This protein binds this small molecule.
Small molecule (SMILES): CC(=O)N[C@@H]1[C@@H](O)[C@H](O)[C@@H](CO)O[C@H]1O

Binding-site contacts:
Ligand atom O5 contacts residue ASN184 of chain 1.B at 2.4 Å (h-bond).
Ligand atom C5 contacts residue ASN184 of chain 1.B at 3.8 Å.
Ligand atom C1 contacts residue ASN184 of chain 1.B at 1.5 Å.
Ligand atom C4 contacts residue ASN184 of chain 1.B at 4.3 Å.
Ligand atom C7 contacts residue ASN184 of chain 1.B at 3.9 Å.
Ligand atom C3 contacts residue ASN184 of chain 1.B at 3.8 Å.
Ligand atom C8 contacts residue GLU151 of chain 1.B at 4.1 Å.
Ligand atom N2 contacts residue ASN184 of chain 1.B at 2.9 Å (h-bond).
Ligand atom C2 contacts residue ASN184 of chain 1.B at 2.5 Å.
Ligand atom C8 contacts residue SER131 of chain 1.B at 4.0 Å.

Sequence of chain 1.B:
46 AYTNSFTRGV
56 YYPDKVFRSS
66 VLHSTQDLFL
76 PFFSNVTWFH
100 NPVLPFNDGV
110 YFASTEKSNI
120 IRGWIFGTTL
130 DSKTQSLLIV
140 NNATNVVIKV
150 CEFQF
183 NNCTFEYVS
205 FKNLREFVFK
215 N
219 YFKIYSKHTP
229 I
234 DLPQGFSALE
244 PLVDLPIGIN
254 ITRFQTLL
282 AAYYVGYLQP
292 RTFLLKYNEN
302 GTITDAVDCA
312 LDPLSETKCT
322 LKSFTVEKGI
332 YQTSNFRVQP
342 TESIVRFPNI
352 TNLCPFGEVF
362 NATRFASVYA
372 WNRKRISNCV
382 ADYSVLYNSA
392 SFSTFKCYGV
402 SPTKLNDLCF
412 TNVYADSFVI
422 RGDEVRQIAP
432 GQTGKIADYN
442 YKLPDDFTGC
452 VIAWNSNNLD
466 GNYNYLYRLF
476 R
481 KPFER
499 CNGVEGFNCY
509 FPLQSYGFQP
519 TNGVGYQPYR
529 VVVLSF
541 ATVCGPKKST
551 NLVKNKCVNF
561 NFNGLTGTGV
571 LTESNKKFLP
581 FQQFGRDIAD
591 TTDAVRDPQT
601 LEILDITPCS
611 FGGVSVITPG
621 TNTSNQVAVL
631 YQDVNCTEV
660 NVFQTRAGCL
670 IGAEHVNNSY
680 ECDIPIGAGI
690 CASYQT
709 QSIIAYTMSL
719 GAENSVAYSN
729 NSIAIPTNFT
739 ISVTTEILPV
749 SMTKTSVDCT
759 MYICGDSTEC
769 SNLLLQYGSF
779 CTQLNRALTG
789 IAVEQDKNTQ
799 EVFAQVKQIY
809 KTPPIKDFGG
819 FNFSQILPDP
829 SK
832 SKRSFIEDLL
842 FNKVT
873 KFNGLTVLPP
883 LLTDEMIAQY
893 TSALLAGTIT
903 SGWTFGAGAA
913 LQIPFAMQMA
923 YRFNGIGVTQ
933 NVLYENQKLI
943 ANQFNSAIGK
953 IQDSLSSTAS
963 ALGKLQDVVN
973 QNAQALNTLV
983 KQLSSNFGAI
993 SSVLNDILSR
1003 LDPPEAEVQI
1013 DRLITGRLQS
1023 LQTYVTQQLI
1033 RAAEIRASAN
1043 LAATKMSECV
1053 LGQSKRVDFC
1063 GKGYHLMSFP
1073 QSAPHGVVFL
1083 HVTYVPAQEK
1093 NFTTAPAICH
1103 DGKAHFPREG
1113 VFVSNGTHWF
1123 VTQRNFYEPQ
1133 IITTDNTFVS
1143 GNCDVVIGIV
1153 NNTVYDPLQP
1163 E